This protein binds this small molecule.
Small molecule (SMILES): C[N+](C)(CCCS(=O)(=O)[O-])Cc1ccccc1

Sequence of chain 1.A:
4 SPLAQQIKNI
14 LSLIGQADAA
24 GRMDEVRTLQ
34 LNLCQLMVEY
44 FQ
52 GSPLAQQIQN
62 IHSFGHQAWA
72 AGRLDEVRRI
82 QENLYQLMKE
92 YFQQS

Binding-site contacts:
Ligand atom C1 contacts residue ILE81 of chain 1.A at 3.8 Å (hydrophobic).
Ligand atom C2 contacts residue GLU77 of chain 1.A at 4.4 Å.
Ligand atom C1 contacts residue ARG80 of chain 1.A at 4.0 Å.
Ligand atom C4 contacts residue ASN84 of chain 1.A at 3.6 Å.
Ligand atom C1 contacts residue GLU77 of chain 1.A at 3.6 Å.
Ligand atom C6 contacts residue ASN84 of chain 1.A at 4.3 Å.
Ligand atom C3 contacts residue ILE62 of chain 1.A at 4.0 Å (hydrophobic).
Ligand atom C6 contacts residue GLU77 of chain 1.A at 4.3 Å.
Ligand atom C2 contacts residue ASN84 of chain 1.A at 4.3 Å.
Ligand atom C2 contacts residue ILE81 of chain 1.A at 4.1 Å (hydrophobic).
Ligand atom C3 contacts residue ASN84 of chain 1.A at 3.6 Å.
Ligand atom C12 contacts residue GLN58 of chain 1.A at 4.1 Å.
Ligand atom C7 contacts residue ASN84 of chain 1.A at 3.4 Å.
Ligand atom C5 contacts residue ASN84 of chain 1.A at 4.0 Å.
Ligand atom C2 contacts residue PHE65 of chain 1.A at 4.3 Å (hydrophobic).
Ligand atom C2 contacts residue ILE62 of chain 1.A at 4.2 Å (hydrophobic).
Ligand atom C6 contacts residue ARG80 of chain 1.A at 3.9 Å.
Ligand atom C1 contacts residue ASN84 of chain 1.A at 4.4 Å.